Sequence of chain 1.A:
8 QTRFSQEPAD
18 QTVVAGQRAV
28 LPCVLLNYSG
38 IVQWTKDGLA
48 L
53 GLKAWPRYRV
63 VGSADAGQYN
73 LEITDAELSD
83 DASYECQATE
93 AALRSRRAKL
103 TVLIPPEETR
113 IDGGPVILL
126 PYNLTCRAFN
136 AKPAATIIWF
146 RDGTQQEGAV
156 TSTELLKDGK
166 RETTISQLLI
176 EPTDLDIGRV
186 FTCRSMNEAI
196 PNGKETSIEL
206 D

Binding-site contacts:
Ligand atom C5 contacts residue GLN172 of chain 1.A at 3.7 Å.
Ligand atom O5 contacts residue GLN172 of chain 1.A at 3.1 Å.
Ligand atom C8 contacts residue ASN128 of chain 1.A at 4.0 Å.
Ligand atom N2 contacts residue ASN128 of chain 1.A at 2.6 Å (h-bond).
Ligand atom C6 contacts residue GLN172 of chain 1.A at 3.2 Å.
Ligand atom C3 contacts residue ASN128 of chain 1.A at 3.7 Å.
Ligand atom O5 contacts residue LEU174 of chain 1.A at 4.1 Å.
Ligand atom C1 contacts residue ASN128 of chain 1.A at 1.4 Å.
Ligand atom C2 contacts residue GLN172 of chain 1.A at 3.8 Å.
Ligand atom O5 contacts residue ASN128 of chain 1.A at 2.4 Å (h-bond).
Ligand atom O7 contacts residue ASN128 of chain 1.A at 3.0 Å (h-bond).
Ligand atom C4 contacts residue GLN172 of chain 1.A at 4.0 Å.
Ligand atom C4 contacts residue ASN128 of chain 1.A at 4.2 Å.
Ligand atom O7 contacts residue GLN172 of chain 1.A at 3.6 Å (h-bond).
Ligand atom C5 contacts residue LEU174 of chain 1.A at 3.9 Å (hydrophobic).
Ligand atom O6 contacts residue GLN172 of chain 1.A at 2.5 Å (h-bond).
Ligand atom C5 contacts residue ASN128 of chain 1.A at 3.7 Å.
Ligand atom C8 contacts residue VAL155 of chain 1.A at 3.8 Å (hydrophobic).
Ligand atom C6 contacts residue LEU174 of chain 1.A at 3.5 Å (hydrophobic).
Ligand atom C6 contacts residue VAL155 of chain 1.A at 4.3 Å (hydrophobic).
Ligand atom C1 contacts residue GLN172 of chain 1.A at 3.8 Å.
Ligand atom C2 contacts residue ASN128 of chain 1.A at 2.3 Å.
Ligand atom C7 contacts residue ASN128 of chain 1.A at 2.9 Å.

A small-molecule ligand and the protein it binds are described below.
Small molecule (SMILES): CC(=O)N[C@H]1[C@H](O[C@H]2[C@H](O)[C@@H](NC(C)=O)CO[C@@H]2CO)O[C@H](CO)[C@@H](O[C@@H]2O[C@H](CO)[C@@H](O)[C@H](O)[C@@H]2O)[C@@H]1O